The small molecule below binds the protein below.
Small molecule (SMILES): CCCCCC[P](=O)(O)OC

Sequence of chain 1.E:
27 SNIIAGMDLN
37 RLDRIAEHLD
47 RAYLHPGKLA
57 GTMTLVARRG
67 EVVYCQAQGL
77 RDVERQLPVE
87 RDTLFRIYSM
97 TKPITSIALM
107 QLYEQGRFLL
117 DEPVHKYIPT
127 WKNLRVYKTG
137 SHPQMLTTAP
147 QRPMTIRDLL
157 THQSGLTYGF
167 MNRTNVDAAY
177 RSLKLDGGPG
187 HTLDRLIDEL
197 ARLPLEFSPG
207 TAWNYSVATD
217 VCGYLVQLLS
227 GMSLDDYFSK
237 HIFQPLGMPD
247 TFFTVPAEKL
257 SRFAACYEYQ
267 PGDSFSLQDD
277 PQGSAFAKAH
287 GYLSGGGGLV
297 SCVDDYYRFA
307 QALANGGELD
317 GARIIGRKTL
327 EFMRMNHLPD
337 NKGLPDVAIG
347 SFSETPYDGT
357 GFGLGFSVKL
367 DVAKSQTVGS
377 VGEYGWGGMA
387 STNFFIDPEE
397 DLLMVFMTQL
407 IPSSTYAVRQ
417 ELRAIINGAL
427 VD

Binding-site contacts:
Ligand atom C1 contacts residue PHE166 of chain 1.E at 4.2 Å (hydrophobic).
Ligand atom P contacts residue TYR211 of chain 1.E at 3.9 Å.
Ligand atom O2 contacts residue TYR94 of chain 1.E at 3.3 Å.
Ligand atom P contacts residue LYS98 of chain 1.E at 4.3 Å.
Ligand atom C7 contacts residue GLY383 of chain 1.E at 4.0 Å.
Ligand atom O2 contacts residue SER95 of chain 1.E at 2.6 Å (h-bond).
Ligand atom O1 contacts residue SER95 of chain 1.E at 2.5 Å (h-bond).
Ligand atom C2 contacts residue GLY293 of chain 1.E at 3.9 Å.
Ligand atom C3 contacts residue GLY293 of chain 1.E at 4.1 Å.
Ligand atom C3 contacts residue SER95 of chain 1.E at 4.4 Å.
Ligand atom C5 contacts residue ASP182 of chain 1.E at 4.2 Å.
Ligand atom C7 contacts residue TYR211 of chain 1.E at 3.6 Å (hydrophobic).
Ligand atom C3 contacts residue TYR164 of chain 1.E at 3.8 Å (hydrophobic).
Ligand atom C1 contacts residue SER95 of chain 1.E at 2.7 Å.
Ligand atom C1 contacts residue MET385 of chain 1.E at 4.1 Å (hydrophobic).
Ligand atom C2 contacts residue GLY292 of chain 1.E at 3.8 Å.
Ligand atom C7 contacts residue SER95 of chain 1.E at 3.3 Å.
Ligand atom C6 contacts residue PHE166 of chain 1.E at 4.1 Å (hydrophobic).
Ligand atom C2 contacts residue TYR94 of chain 1.E at 4.5 Å (hydrophobic).
Ligand atom P contacts residue MET385 of chain 1.E at 4.0 Å.
Ligand atom C2 contacts residue TYR164 of chain 1.E at 3.8 Å (hydrophobic).
Ligand atom C7 contacts residue MET385 of chain 1.E at 4.0 Å (hydrophobic).
Ligand atom O2 contacts residue GLY383 of chain 1.E at 4.4 Å.
Ligand atom P contacts residue SER95 of chain 1.E at 1.6 Å.
Ligand atom C3 contacts residue PHE166 of chain 1.E at 4.5 Å (hydrophobic).
Ligand atom O1 contacts residue TYR211 of chain 1.E at 3.3 Å.
Ligand atom C1 contacts residue LYS98 of chain 1.E at 4.5 Å.
Ligand atom C4 contacts residue TYR94 of chain 1.E at 4.5 Å (hydrophobic).
Ligand atom C6 contacts residue ASP182 of chain 1.E at 4.2 Å.
Ligand atom C1 contacts residue TYR164 of chain 1.E at 4.3 Å (hydrophobic).
Ligand atom O2 contacts residue MET385 of chain 1.E at 2.7 Å (h-bond).
Ligand atom C7 contacts residue GLY384 of chain 1.E at 4.4 Å.
Ligand atom C2 contacts residue LYS98 of chain 1.E at 4.2 Å.
Ligand atom C2 contacts residue SER95 of chain 1.E at 3.0 Å.
Ligand atom O2 contacts residue GLY384 of chain 1.E at 3.4 Å.
Ligand atom C4 contacts residue MET385 of chain 1.E at 3.7 Å (hydrophobic).
Ligand atom C4 contacts residue PHE166 of chain 1.E at 4.1 Å (hydrophobic).
Ligand atom P contacts residue TYR94 of chain 1.E at 4.5 Å.
Ligand atom O1 contacts residue MET385 of chain 1.E at 4.1 Å.